The protein below binds the small molecule below.
Small molecule (SMILES): CC(=O)N[C@@H]1[C@@H](O)[C@H](O)[C@@H](CO)O[C@H]1O

Binding-site contacts:
Ligand atom C5 contacts residue ASN603 of chain 1.A at 3.7 Å.
Ligand atom C8 contacts residue ASN603 of chain 1.A at 4.4 Å.
Ligand atom C4 contacts residue ASN603 of chain 1.A at 4.2 Å.
Ligand atom C3 contacts residue ASN603 of chain 1.A at 3.8 Å.
Ligand atom C2 contacts residue ASN603 of chain 1.A at 2.5 Å.
Ligand atom N2 contacts residue ASN603 of chain 1.A at 2.9 Å (h-bond).
Ligand atom O5 contacts residue ASN603 of chain 1.A at 2.4 Å (h-bond).
Ligand atom C7 contacts residue ASN603 of chain 1.A at 3.3 Å.
Ligand atom C1 contacts residue ASN603 of chain 1.A at 1.4 Å.
Ligand atom O7 contacts residue ASN603 of chain 1.A at 3.3 Å (h-bond).

Sequence of chain 1.A:
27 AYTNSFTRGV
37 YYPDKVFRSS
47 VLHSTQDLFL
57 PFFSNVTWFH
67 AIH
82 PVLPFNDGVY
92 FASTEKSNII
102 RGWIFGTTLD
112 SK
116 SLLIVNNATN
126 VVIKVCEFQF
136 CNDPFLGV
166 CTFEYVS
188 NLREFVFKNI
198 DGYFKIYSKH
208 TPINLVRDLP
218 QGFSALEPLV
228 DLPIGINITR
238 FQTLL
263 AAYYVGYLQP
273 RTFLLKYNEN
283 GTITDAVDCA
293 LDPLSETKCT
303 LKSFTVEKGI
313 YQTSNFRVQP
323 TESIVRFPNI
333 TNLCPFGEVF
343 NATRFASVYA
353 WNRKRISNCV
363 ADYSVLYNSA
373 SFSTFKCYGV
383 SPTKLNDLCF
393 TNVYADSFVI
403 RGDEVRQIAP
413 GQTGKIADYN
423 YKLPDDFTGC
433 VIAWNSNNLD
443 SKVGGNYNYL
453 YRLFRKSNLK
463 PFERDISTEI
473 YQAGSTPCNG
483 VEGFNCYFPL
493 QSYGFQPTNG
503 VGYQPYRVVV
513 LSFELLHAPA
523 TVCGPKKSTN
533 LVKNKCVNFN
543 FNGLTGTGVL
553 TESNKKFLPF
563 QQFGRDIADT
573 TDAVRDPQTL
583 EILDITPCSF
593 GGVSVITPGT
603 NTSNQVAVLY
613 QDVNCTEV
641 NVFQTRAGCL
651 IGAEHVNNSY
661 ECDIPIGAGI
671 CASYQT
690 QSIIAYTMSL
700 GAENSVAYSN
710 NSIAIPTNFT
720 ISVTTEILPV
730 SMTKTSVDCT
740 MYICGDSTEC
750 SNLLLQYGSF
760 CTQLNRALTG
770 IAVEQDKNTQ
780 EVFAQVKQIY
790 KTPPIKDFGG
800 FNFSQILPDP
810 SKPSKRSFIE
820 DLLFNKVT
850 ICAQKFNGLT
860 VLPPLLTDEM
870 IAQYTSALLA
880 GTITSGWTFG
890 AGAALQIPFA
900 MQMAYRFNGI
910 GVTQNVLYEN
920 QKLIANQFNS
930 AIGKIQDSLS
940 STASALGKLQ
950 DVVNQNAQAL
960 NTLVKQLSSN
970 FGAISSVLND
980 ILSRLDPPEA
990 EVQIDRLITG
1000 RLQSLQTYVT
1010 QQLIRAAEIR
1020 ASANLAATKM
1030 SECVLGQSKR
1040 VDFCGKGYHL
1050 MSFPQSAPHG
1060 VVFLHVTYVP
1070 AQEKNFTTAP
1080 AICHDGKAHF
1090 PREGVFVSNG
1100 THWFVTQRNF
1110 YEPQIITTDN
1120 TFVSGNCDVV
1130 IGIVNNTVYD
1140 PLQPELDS